Sequence of chain 1.P:
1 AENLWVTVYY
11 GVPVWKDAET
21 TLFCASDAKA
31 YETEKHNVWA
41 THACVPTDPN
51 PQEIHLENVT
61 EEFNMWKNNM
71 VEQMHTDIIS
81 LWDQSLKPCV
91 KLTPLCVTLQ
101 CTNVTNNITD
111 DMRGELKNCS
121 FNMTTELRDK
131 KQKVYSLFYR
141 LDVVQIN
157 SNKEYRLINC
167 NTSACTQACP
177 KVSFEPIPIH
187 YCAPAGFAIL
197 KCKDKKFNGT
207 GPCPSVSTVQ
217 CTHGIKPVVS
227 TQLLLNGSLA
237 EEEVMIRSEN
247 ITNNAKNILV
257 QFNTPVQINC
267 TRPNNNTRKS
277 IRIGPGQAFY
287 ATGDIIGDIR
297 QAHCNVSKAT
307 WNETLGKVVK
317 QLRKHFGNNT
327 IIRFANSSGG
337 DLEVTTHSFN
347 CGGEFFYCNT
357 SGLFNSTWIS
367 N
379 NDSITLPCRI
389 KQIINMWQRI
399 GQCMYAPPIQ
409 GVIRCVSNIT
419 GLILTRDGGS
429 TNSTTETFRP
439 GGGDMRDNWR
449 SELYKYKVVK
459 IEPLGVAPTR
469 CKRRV

Binding-site contacts:
Ligand atom C8 contacts residue GLN100 of chain 1.P at 3.8 Å.
Ligand atom O5 contacts residue LYS131 of chain 1.P at 3.9 Å.
Ligand atom O7 contacts residue ASN122 of chain 1.P at 4.1 Å.
Ligand atom C5 contacts residue ASN122 of chain 1.P at 3.7 Å.
Ligand atom C8 contacts residue PHE121 of chain 1.P at 4.5 Å (hydrophobic).
Ligand atom C8 contacts residue LYS133 of chain 1.P at 4.1 Å.
Ligand atom C6 contacts residue LYS131 of chain 1.P at 3.5 Å.
Ligand atom O7 contacts residue LYS133 of chain 1.P at 3.5 Å.
Ligand atom C1 contacts residue ASN122 of chain 1.P at 1.5 Å.
Ligand atom C8 contacts residue SER120 of chain 1.P at 3.8 Å.
Ligand atom C3 contacts residue ASN122 of chain 1.P at 3.9 Å.
Ligand atom O5 contacts residue ASN122 of chain 1.P at 2.3 Å (h-bond).
Ligand atom C5 contacts residue LYS131 of chain 1.P at 4.2 Å.
Ligand atom C7 contacts residue ASN122 of chain 1.P at 3.9 Å.
Ligand atom N2 contacts residue ASN122 of chain 1.P at 3.2 Å (h-bond).
Ligand atom C7 contacts residue LYS133 of chain 1.P at 4.2 Å.
Ligand atom C2 contacts residue ASN122 of chain 1.P at 2.6 Å.
Ligand atom N2 contacts residue GLN100 of chain 1.P at 4.4 Å.
Ligand atom C4 contacts residue ASN122 of chain 1.P at 4.3 Å.
Ligand atom O6 contacts residue LYS131 of chain 1.P at 4.1 Å.
Ligand atom O6 contacts residue ASN122 of chain 1.P at 4.4 Å.

A small-molecule ligand and the protein it binds are described below.
Small molecule (SMILES): CC(=O)N[C@H]1[C@H](O[C@H]2[C@H](O)[C@@H](NC(C)=O)CO[C@@H]2CO)O[C@H](CO)[C@@H](O[C@@H]2O[C@H](CO)[C@@H](O)[C@H](O)[C@@H]2O)[C@@H]1O